Binding-site contacts:
Ligand atom O2G contacts residue ASP151 of chain 1.A at 3.2 Å (salt-bridge).
Ligand atom N1 contacts residue MET89 of chain 1.A at 3.2 Å (h-bond).
Ligand atom O1G contacts residue GLY20 of chain 1.A at 3.5 Å.
Ligand atom N6 contacts residue GLU87 of chain 1.A at 3.0 Å (salt-bridge).
Ligand atom O3A contacts residue MG1 of chain 1.D at 3.6 Å.
Ligand atom PG contacts residue EUI1 of chain 1.B at 3.5 Å.
Ligand atom O1G contacts residue ASN21 of chain 1.A at 2.7 Å (h-bond).
Ligand atom O1A contacts residue ASP151 of chain 1.A at 2.8 Å (salt-bridge).
Ligand atom C6 contacts residue ALA38 of chain 1.A at 3.5 Å (hydrophobic).
Ligand atom O3A contacts residue GLY20 of chain 1.A at 3.3 Å.
Ligand atom O2G contacts residue MG1 of chain 1.D at 2.1 Å.
Ligand atom C5' contacts residue GLY18 of chain 1.A at 3.6 Å.
Ligand atom O1A contacts residue MG1 of chain 1.D at 2.0 Å.
Ligand atom O1B contacts residue SER137 of chain 1.A at 3.2 Å (h-bond).
Ligand atom PB contacts residue MG1 of chain 1.D at 3.2 Å.
Ligand atom O1B contacts residue MG1 of chain 1.D at 2.0 Å.
Ligand atom O3' contacts residue GLN96 of chain 1.A at 2.8 Å (h-bond).
Ligand atom O4' contacts residue LEU17 of chain 1.A at 3.5 Å (h-bond).
Ligand atom O2' contacts residue SER93 of chain 1.A at 3.4 Å (h-bond).
Ligand atom O2A contacts residue GLY23 of chain 1.A at 3.4 Å (h-bond).
Ligand atom O3G contacts residue ASN21 of chain 1.A at 3.1 Å (h-bond).
Ligand atom O2B contacts residue SER137 of chain 1.A at 3.5 Å (h-bond).
Ligand atom O2G contacts residue ASN138 of chain 1.A at 3.0 Å (h-bond).
Ligand atom O1G contacts residue EUI1 of chain 1.B at 3.5 Å.
Ligand atom O2' contacts residue GLN96 of chain 1.A at 3.1 Å (h-bond).
Ligand atom O1A contacts residue LYS40 of chain 1.A at 3.0 Å (salt-bridge).
Ligand atom O3G contacts residue EUI1 of chain 1.B at 2.9 Å.
Ligand atom O2A contacts residue GLY20 of chain 1.A at 3.2 Å (h-bond).
Ligand atom C4' contacts residue LEU17 of chain 1.A at 3.5 Å (hydrophobic).
Ligand atom O4' contacts residue VAL25 of chain 1.A at 3.6 Å.
Ligand atom PG contacts residue MG1 of chain 1.D at 3.4 Å.
Ligand atom O3G contacts residue LYS135 of chain 1.A at 2.7 Å (salt-bridge).
Ligand atom PA contacts residue MG1 of chain 1.D at 3.3 Å.
Ligand atom C2 contacts residue MET89 of chain 1.A at 3.4 Å (hydrophobic).
Ligand atom N6 contacts residue LEU140 of chain 1.A at 3.6 Å.
Ligand atom N6 contacts residue ALA38 of chain 1.A at 3.3 Å.
Ligand atom O1B contacts residue ASN138 of chain 1.A at 3.3 Å (h-bond).
Ligand atom O2G contacts residue EUI1 of chain 1.B at 2.7 Å (h-bond).
Ligand atom C5 contacts residue LEU140 of chain 1.A at 3.6 Å (hydrophobic).
Ligand atom C6 contacts residue LEU140 of chain 1.A at 3.6 Å (hydrophobic).

Sequence of chain 1.A:
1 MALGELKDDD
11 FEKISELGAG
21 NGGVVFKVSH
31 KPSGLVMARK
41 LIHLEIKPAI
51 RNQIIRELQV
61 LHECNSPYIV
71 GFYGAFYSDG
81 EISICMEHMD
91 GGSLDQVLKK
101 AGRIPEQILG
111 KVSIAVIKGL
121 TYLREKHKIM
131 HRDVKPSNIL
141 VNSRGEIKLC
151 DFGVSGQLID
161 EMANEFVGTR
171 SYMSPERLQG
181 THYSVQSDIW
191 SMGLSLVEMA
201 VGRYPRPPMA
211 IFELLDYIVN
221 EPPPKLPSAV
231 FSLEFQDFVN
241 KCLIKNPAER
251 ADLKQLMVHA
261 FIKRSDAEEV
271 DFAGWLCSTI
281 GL

A small-molecule ligand and the protein it binds are described below.
Small molecule (SMILES): Nc1ncnc2c1ncn2[C@@H]1O[C@H](CO[P](=O)(O)O[P](=O)(O)CP(=O)(O)O)[C@@H](O)[C@H]1O